Sequence of chain 1.A:
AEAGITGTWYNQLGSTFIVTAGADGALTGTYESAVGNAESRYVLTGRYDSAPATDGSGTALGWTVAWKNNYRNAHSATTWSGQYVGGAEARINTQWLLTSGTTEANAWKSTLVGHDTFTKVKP

Sequence of chain 2.B:
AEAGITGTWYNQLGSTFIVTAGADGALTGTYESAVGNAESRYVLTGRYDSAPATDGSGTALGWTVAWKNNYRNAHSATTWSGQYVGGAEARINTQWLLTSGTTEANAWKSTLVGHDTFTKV

Binding-site contacts:
Ligand atom C contacts residue LEA1 of chain 2.F at 2.8 Å.
Ligand atom N contacts residue ALA34 of chain 2.B at 3.8 Å.
Ligand atom SG contacts residue LEA1 of chain 2.F at 1.8 Å.
Ligand atom OE1 contacts residue TRP67 of chain 2.B at 3.7 Å.
Ligand atom O contacts residue SER33 of chain 2.B at 2.7 Å (h-bond).
Ligand atom C contacts residue SER33 of chain 2.B at 3.3 Å.
Ligand atom CD contacts residue LEA1 of chain 2.F at 3.8 Å.
Ligand atom CD contacts residue THR78 of chain 2.B at 3.7 Å.
Ligand atom CB contacts residue TRP67 of chain 2.B at 3.7 Å (hydrophobic).
Ligand atom N contacts residue LEA1 of chain 2.F at 3.3 Å (h-bond).
Ligand atom CA contacts residue ALA34 of chain 2.B at 3.6 Å (hydrophobic).
Ligand atom NE2 contacts residue TRP67 of chain 2.B at 3.4 Å.
Ligand atom CB contacts residue TRP108 of chain 1.A at 3.8 Å (hydrophobic).
Ligand atom CD contacts residue TRP108 of chain 1.A at 3.4 Å (hydrophobic).
Ligand atom NE2 contacts residue SER76 of chain 2.B at 3.0 Å (h-bond).
Ligand atom CG contacts residue ALA105 of chain 1.A at 3.7 Å (hydrophobic).
Ligand atom NE2 contacts residue THR78 of chain 2.B at 3.8 Å.
Ligand atom NE2 contacts residue TRP96 of chain 2.B at 3.4 Å.
Ligand atom CB contacts residue LEA1 of chain 2.F at 2.7 Å.
Ligand atom O contacts residue LEA1 of chain 2.F at 3.1 Å (h-bond).
Ligand atom CE1 contacts residue TRP67 of chain 2.B at 3.3 Å (hydrophobic).
Ligand atom CB contacts residue TRP67 of chain 2.B at 3.9 Å (hydrophobic).
Ligand atom CB contacts residue TRP108 of chain 1.A at 3.9 Å (hydrophobic).
Ligand atom CA contacts residue SER33 of chain 2.B at 3.2 Å.
Ligand atom OE1 contacts residue THR78 of chain 2.B at 2.6 Å (h-bond).
Ligand atom N contacts residue LEA1 of chain 2.F at 1.3 Å.
Ligand atom CB contacts residue TYR42 of chain 2.B at 3.5 Å (hydrophobic).
Ligand atom CD2 contacts residue SER76 of chain 2.B at 3.6 Å.
Ligand atom N contacts residue TRP108 of chain 1.A at 3.7 Å.
Ligand atom CG contacts residue TYR42 of chain 2.B at 3.6 Å (hydrophobic).
Ligand atom NE2 contacts residue ALA74 of chain 2.B at 3.9 Å.
Ligand atom O contacts residue LEU13 of chain 2.B at 3.4 Å.
Ligand atom CA contacts residue LEA1 of chain 2.F at 3.8 Å.
Ligand atom CB contacts residue SER33 of chain 2.B at 3.6 Å.
Ligand atom CG contacts residue TRP67 of chain 2.B at 3.5 Å (hydrophobic).
Ligand atom CA contacts residue LEA1 of chain 2.F at 2.4 Å.
Ligand atom CB contacts residue LEA1 of chain 2.F at 3.7 Å.
Ligand atom CD2 contacts residue ALA74 of chain 2.B at 3.9 Å (hydrophobic).
Ligand atom OE1 contacts residue LEU98 of chain 2.B at 3.6 Å.
Ligand atom CA contacts residue TRP108 of chain 1.A at 3.5 Å (hydrophobic).

This protein binds this small molecule.
Small molecule (SMILES): NC(=O)CC[C@H](NC(=O)[C@@H]1CCCN1C(=O)[C@@H](N)Cc1c[nH]cn1)C(=O)NCC(=O)N1CCC[C@H]1C(=O)N1CCC[C@H]1C(=O)N[C@@H](CS)C(=O)N[C@@H](CCCC[NH3+])C(N)=O